This small molecule binds to this protein.
Small molecule (SMILES): OC[C@H]1O[C@H](O)[C@H](O)[C@@H](O)[C@@H]1O

Sequence of chain 1.B:
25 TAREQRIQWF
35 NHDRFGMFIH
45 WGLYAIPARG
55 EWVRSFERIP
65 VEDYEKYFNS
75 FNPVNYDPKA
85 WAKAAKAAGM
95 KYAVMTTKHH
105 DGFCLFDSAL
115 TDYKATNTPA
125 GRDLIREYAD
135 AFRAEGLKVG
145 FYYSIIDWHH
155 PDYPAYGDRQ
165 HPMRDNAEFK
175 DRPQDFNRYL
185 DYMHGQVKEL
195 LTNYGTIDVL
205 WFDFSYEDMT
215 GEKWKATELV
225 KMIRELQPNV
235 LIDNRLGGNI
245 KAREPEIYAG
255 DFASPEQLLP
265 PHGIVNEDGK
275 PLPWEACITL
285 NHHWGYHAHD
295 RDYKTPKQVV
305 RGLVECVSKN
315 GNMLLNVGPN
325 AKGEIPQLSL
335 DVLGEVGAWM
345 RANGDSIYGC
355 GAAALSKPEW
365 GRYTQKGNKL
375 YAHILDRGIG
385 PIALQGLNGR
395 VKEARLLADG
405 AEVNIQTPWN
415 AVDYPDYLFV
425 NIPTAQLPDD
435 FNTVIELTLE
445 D

Binding-site contacts:
Ligand atom O2 contacts residue TRP56 of chain 1.B at 3.7 Å.
Ligand atom C4 contacts residue HIS103 of chain 1.B at 3.5 Å.
Ligand atom O6 contacts residue TRP205 of chain 1.B at 3.7 Å.
Ligand atom O5 contacts residue ARG239 of chain 1.B at 3.7 Å.
Ligand atom C4 contacts residue HIS44 of chain 1.B at 3.2 Å.
Ligand atom O6 contacts residue ARG239 of chain 1.B at 3.8 Å.
Ligand atom C2 contacts residue TRP56 of chain 1.B at 3.4 Å (hydrophobic).
Ligand atom O1 contacts residue PEG1 of chain 1.T at 3.7 Å.
Ligand atom O3 contacts residue HIS103 of chain 1.B at 3.4 Å (h-bond).
Ligand atom C1 contacts residue GLU260 of chain 1.B at 3.3 Å.
Ligand atom C2 contacts residue HIS104 of chain 1.B at 3.8 Å.
Ligand atom O2 contacts residue HIS104 of chain 1.B at 2.7 Å (h-bond).
Ligand atom O5 contacts residue ASP207 of chain 1.B at 3.1 Å (salt-bridge).
Ligand atom O3 contacts residue TRP288 of chain 1.B at 3.9 Å.
Ligand atom O6 contacts residue GLU260 of chain 1.B at 3.0 Å (salt-bridge).
Ligand atom C3 contacts residue HIS103 of chain 1.B at 3.2 Å.
Ligand atom C4 contacts residue ASP207 of chain 1.B at 3.6 Å.
Ligand atom C3 contacts residue ASP207 of chain 1.B at 3.8 Å.
Ligand atom O4 contacts residue HIS44 of chain 1.B at 2.5 Å (h-bond).
Ligand atom C3 contacts residue HIS104 of chain 1.B at 4.0 Å.
Ligand atom O2 contacts residue PHE208 of chain 1.B at 3.5 Å.
Ligand atom O4 contacts residue ASP207 of chain 1.B at 3.4 Å (salt-bridge).
Ligand atom C1 contacts residue ASP207 of chain 1.B at 4.1 Å.
Ligand atom O6 contacts residue PHE42 of chain 1.B at 4.2 Å.
Ligand atom O4 contacts residue HIS103 of chain 1.B at 2.8 Å (h-bond).
Ligand atom O3 contacts residue GLU55 of chain 1.B at 2.3 Å (salt-bridge).
Ligand atom C5 contacts residue ASP207 of chain 1.B at 3.2 Å.
Ligand atom O6 contacts residue CYS281 of chain 1.B at 3.5 Å (h-bond).
Ligand atom O2 contacts residue ASP207 of chain 1.B at 3.3 Å (salt-bridge).
Ligand atom C3 contacts residue GLU55 of chain 1.B at 3.7 Å.
Ligand atom O3 contacts residue TRP56 of chain 1.B at 3.5 Å (h-bond).
Ligand atom C6 contacts residue TRP288 of chain 1.B at 3.4 Å (hydrophobic).
Ligand atom O4 contacts residue TYR146 of chain 1.B at 3.2 Å (h-bond).
Ligand atom O5 contacts residue GLU260 of chain 1.B at 3.5 Å (salt-bridge).
Ligand atom C2 contacts residue ASP207 of chain 1.B at 3.9 Å.
Ligand atom C3 contacts residue TRP56 of chain 1.B at 4.0 Å (hydrophobic).
Ligand atom C5 contacts residue HIS44 of chain 1.B at 4.1 Å.
Ligand atom O6 contacts residue TRP288 of chain 1.B at 4.0 Å.
Ligand atom O1 contacts residue GLU260 of chain 1.B at 2.6 Å (salt-bridge).
Ligand atom C6 contacts residue GLU260 of chain 1.B at 3.7 Å.

Sequence of chain 1.A:
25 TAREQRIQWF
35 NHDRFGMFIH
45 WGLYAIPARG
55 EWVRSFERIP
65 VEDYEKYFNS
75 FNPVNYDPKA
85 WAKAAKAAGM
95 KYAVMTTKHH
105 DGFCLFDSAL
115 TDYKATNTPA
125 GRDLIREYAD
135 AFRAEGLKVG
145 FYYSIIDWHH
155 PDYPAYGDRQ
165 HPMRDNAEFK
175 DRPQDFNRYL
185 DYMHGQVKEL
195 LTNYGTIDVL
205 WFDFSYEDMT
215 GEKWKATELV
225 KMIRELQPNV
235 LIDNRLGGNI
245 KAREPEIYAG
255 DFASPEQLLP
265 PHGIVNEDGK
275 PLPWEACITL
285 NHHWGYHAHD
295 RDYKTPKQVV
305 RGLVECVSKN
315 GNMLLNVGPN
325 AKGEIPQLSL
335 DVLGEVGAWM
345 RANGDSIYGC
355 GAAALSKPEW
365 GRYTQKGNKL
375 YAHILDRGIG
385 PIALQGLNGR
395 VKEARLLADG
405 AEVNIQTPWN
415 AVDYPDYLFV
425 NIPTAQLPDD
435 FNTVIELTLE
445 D